Binding-site contacts:
Ligand atom C22 contacts residue ALA38 of chain 1.B at 3.3 Å (hydrophobic).
Ligand atom O74 contacts residue GLN18 of chain 1.A at 2.8 Å (h-bond).
Ligand atom C71 contacts residue SER92 of chain 1.A at 3.4 Å.
Ligand atom C01 contacts residue LEU71 of chain 1.B at 3.1 Å (hydrophobic).
Ligand atom F55 contacts residue LEU71 of chain 1.A at 3.3 Å.
Ligand atom O59 contacts residue PHE140 of chain 1.A at 3.3 Å.
Ligand atom O48 contacts residue PHE152 of chain 1.A at 3.3 Å (h-bond).
Ligand atom C42 contacts residue LEU71 of chain 1.A at 3.4 Å (hydrophobic).
Ligand atom N67 contacts residue CYS89 of chain 1.A at 2.9 Å (h-bond).
Ligand atom C63 contacts residue ALA38 of chain 1.A at 3.2 Å (hydrophobic).
Ligand atom O06 contacts residue GLY153 of chain 1.B at 2.8 Å (h-bond).
Ligand atom O48 contacts residue GLY153 of chain 1.A at 3.0 Å (h-bond).
Ligand atom C33 contacts residue HIS96 of chain 1.B at 3.2 Å.
Ligand atom C63 contacts residue LEU71 of chain 1.A at 3.3 Å (hydrophobic).
Ligand atom N46 contacts residue ASP151 of chain 1.A at 3.0 Å (salt-bridge).
Ligand atom N21 contacts residue GLN87 of chain 1.B at 3.0 Å (h-bond).
Ligand atom C63 contacts residue THR86 of chain 1.A at 3.2 Å.
Ligand atom C22 contacts residue THR86 of chain 1.B at 3.2 Å.
Ligand atom F55 contacts residue PHE140 of chain 1.A at 3.2 Å.
Ligand atom N26 contacts residue CYS89 of chain 1.B at 3.0 Å (h-bond).
Ligand atom O06 contacts residue PHE152 of chain 1.B at 3.3 Å (h-bond).
Ligand atom C22 contacts residue LEU71 of chain 1.B at 3.3 Å (hydrophobic).
Ligand atom C54 contacts residue LEU71 of chain 1.A at 3.4 Å (hydrophobic).
Ligand atom C25 contacts residue CYS89 of chain 1.B at 3.2 Å (hydrophobic).
Ligand atom F56 contacts residue ALA38 of chain 1.A at 3.0 Å.
Ligand atom N62 contacts residue ALA38 of chain 1.A at 3.3 Å.
Ligand atom N05 contacts residue ASP151 of chain 1.B at 3.0 Å (salt-bridge).
Ligand atom F14 contacts residue LEU71 of chain 1.B at 3.4 Å.
Ligand atom C13 contacts residue LEU71 of chain 1.B at 3.4 Å (hydrophobic).
Ligand atom C72 contacts residue SER92 of chain 1.A at 3.4 Å.
Ligand atom N21 contacts residue ALA38 of chain 1.B at 3.2 Å.
Ligand atom C23 contacts residue PHE140 of chain 1.B at 3.4 Å (hydrophobic).
Ligand atom F14 contacts residue PHE140 of chain 1.B at 3.2 Å.
Ligand atom N62 contacts residue GLN87 of chain 1.A at 2.8 Å (h-bond).
Ligand atom O48 contacts residue ASP151 of chain 1.A at 3.2 Å (salt-bridge).
Ligand atom F15 contacts residue ALA38 of chain 1.B at 3.4 Å.
Ligand atom O18 contacts residue PHE140 of chain 1.B at 3.2 Å.
Ligand atom C66 contacts residue CYS89 of chain 1.A at 3.2 Å (hydrophobic).
Ligand atom O06 contacts residue ASP151 of chain 1.B at 3.3 Å (salt-bridge).
Ligand atom C31 contacts residue SER92 of chain 1.B at 3.1 Å.

Sequence of chain 1.B:
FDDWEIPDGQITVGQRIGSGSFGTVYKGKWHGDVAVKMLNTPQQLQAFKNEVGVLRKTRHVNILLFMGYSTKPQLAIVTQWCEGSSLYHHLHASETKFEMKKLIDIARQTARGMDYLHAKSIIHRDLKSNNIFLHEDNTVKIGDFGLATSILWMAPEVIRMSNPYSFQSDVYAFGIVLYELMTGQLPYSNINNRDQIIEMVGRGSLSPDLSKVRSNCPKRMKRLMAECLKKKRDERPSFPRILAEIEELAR

Sequence of chain 1.A:
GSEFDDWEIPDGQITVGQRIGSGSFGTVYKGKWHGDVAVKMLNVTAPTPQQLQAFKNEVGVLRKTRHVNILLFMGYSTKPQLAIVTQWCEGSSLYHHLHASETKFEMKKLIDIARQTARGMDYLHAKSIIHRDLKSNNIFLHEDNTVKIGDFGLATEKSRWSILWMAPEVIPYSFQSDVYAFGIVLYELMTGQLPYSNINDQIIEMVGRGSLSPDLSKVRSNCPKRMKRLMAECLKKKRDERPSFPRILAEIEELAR

This small molecule binds to this protein.
Small molecule (SMILES): CCCS(=O)(=O)Nc1ccc(F)c(C(=O)c2c[nH]c3ncc(-c4ccc(CNC(=O)COCC(=O)NCc5ccc(-c6cnc7[nH]cc(C(=O)c8c(F)ccc(NS(=O)(=O)CCC)c8F)c7c6)cc5)cc4)cc23)c1F